Sequence of chain 1.P:
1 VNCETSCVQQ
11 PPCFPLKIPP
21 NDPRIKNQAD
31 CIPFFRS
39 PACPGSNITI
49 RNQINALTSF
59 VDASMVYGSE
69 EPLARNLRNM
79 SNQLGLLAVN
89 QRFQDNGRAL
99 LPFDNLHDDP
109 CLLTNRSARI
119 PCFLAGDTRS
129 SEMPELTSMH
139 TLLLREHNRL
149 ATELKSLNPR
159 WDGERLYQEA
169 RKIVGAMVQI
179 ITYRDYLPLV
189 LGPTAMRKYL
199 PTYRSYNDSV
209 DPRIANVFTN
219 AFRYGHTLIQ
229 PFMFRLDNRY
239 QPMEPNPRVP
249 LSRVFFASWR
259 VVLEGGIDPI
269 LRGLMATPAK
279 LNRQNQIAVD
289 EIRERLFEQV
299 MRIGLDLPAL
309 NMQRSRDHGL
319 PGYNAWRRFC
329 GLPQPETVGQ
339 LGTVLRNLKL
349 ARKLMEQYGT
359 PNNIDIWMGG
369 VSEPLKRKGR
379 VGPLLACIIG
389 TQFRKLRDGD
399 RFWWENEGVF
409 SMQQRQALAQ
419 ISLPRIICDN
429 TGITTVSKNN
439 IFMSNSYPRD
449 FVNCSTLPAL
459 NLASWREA

Binding-site contacts:
Ligand atom O7 contacts residue GLN89 of chain 1.P at 3.5 Å (h-bond).
Ligand atom C7 contacts residue ASN77 of chain 1.P at 3.3 Å.
Ligand atom C2 contacts residue GLN92 of chain 1.P at 4.1 Å.
Ligand atom O5 contacts residue ASN77 of chain 1.P at 2.3 Å (h-bond).
Ligand atom O7 contacts residue ASN77 of chain 1.P at 3.3 Å (h-bond).
Ligand atom O3 contacts residue GLN89 of chain 1.P at 3.2 Å (h-bond).
Ligand atom C4 contacts residue ASN77 of chain 1.P at 4.2 Å.
Ligand atom C6 contacts residue GLN92 of chain 1.P at 4.1 Å.
Ligand atom C5 contacts residue ASN77 of chain 1.P at 3.6 Å.
Ligand atom O4 contacts residue GLN92 of chain 1.P at 2.8 Å (h-bond).
Ligand atom C4 contacts residue GLN92 of chain 1.P at 3.7 Å.
Ligand atom C6 contacts residue ASN80 of chain 1.P at 3.9 Å.
Ligand atom O6 contacts residue LEU84 of chain 1.P at 4.0 Å.
Ligand atom O4 contacts residue GLN92 of chain 1.P at 4.3 Å.
Ligand atom O6 contacts residue GLN92 of chain 1.P at 4.0 Å.
Ligand atom C3 contacts residue ASN77 of chain 1.P at 3.8 Å.
Ligand atom N2 contacts residue ASN77 of chain 1.P at 2.9 Å (h-bond).
Ligand atom N2 contacts residue GLN89 of chain 1.P at 3.4 Å (h-bond).
Ligand atom C8 contacts residue VAL87 of chain 1.P at 4.1 Å (hydrophobic).
Ligand atom C6 contacts residue GLN92 of chain 1.P at 3.7 Å.
Ligand atom C1 contacts residue ASN80 of chain 1.P at 3.7 Å.
Ligand atom O6 contacts residue PHE91 of chain 1.P at 4.1 Å.
Ligand atom C7 contacts residue GLN89 of chain 1.P at 3.1 Å.
Ligand atom O7 contacts residue VAL87 of chain 1.P at 2.9 Å (h-bond).
Ligand atom C3 contacts residue GLN92 of chain 1.P at 4.1 Å.
Ligand atom O5 contacts residue ASN80 of chain 1.P at 3.3 Å (h-bond).
Ligand atom C8 contacts residue GLN89 of chain 1.P at 3.2 Å.
Ligand atom C8 contacts residue ALA86 of chain 1.P at 4.2 Å (hydrophobic).
Ligand atom O5 contacts residue LEU84 of chain 1.P at 4.0 Å.
Ligand atom C5 contacts residue ASN80 of chain 1.P at 3.6 Å.
Ligand atom C6 contacts residue ARG90 of chain 1.P at 3.6 Å.
Ligand atom C7 contacts residue VAL87 of chain 1.P at 4.0 Å (hydrophobic).
Ligand atom C2 contacts residue ASN77 of chain 1.P at 2.4 Å.
Ligand atom C3 contacts residue GLN89 of chain 1.P at 4.2 Å.
Ligand atom O7 contacts residue ALA86 of chain 1.P at 3.3 Å.
Ligand atom C7 contacts residue ALA86 of chain 1.P at 4.2 Å (hydrophobic).
Ligand atom C1 contacts residue ASN77 of chain 1.P at 1.4 Å.
Ligand atom C2 contacts residue GLN89 of chain 1.P at 4.1 Å.
Ligand atom O6 contacts residue ARG90 of chain 1.P at 3.8 Å.
Ligand atom C5 contacts residue GLN92 of chain 1.P at 3.8 Å.

The protein below binds the small molecule below.
Small molecule (SMILES): CC(=O)N[C@H]1[C@H](O[C@H]2[C@H](O)[C@@H](NC(C)=O)CO[C@@H]2CO)O[C@H](CO)[C@@H](O[C@@H]2O[C@H](CO[C@H]3O[C@H](CO)[C@@H](O)[C@H](O)[C@@H]3O)[C@@H](O)[C@H](O[C@H]3O[C@H](CO)[C@@H](O)[C@H](O)[C@@H]3O)[C@@H]2O)[C@@H]1O